Binding-site contacts:
Ligand atom C1 contacts residue GLU232 of chain 1.A at 3.9 Å.
Ligand atom C3 contacts residue ASN108 of chain 1.A at 4.3 Å.
Ligand atom C5 contacts residue ASN108 of chain 1.A at 2.0 Å.
Ligand atom O6 contacts residue ALA107 of chain 1.A at 3.6 Å.
Ligand atom O5 contacts residue ASN108 of chain 1.A at 2.1 Å (h-bond).
Ligand atom C4 contacts residue ASN108 of chain 1.A at 3.5 Å.
Ligand atom O6 contacts residue ASN108 of chain 1.A at 2.8 Å (h-bond).
Ligand atom C1 contacts residue ASN108 of chain 1.A at 3.5 Å.
Ligand atom C6 contacts residue GLU232 of chain 1.A at 4.2 Å.
Ligand atom O5 contacts residue GLU232 of chain 1.A at 4.0 Å.
Ligand atom C6 contacts residue ASN108 of chain 1.A at 2.6 Å.
Ligand atom C6 contacts residue ALA107 of chain 1.A at 4.3 Å (hydrophobic).
Ligand atom O4 contacts residue ASN108 of chain 1.A at 3.9 Å.
Ligand atom C1 contacts residue ILE233 of chain 1.A at 4.3 Å (hydrophobic).

A protein and the small-molecule ligand that binds it are described below.
Small molecule (SMILES): CC(=O)N[C@@H]1[C@@H](O)[C@H](O)[C@@H](CO)O[C@H]1O

Sequence of chain 1.A:
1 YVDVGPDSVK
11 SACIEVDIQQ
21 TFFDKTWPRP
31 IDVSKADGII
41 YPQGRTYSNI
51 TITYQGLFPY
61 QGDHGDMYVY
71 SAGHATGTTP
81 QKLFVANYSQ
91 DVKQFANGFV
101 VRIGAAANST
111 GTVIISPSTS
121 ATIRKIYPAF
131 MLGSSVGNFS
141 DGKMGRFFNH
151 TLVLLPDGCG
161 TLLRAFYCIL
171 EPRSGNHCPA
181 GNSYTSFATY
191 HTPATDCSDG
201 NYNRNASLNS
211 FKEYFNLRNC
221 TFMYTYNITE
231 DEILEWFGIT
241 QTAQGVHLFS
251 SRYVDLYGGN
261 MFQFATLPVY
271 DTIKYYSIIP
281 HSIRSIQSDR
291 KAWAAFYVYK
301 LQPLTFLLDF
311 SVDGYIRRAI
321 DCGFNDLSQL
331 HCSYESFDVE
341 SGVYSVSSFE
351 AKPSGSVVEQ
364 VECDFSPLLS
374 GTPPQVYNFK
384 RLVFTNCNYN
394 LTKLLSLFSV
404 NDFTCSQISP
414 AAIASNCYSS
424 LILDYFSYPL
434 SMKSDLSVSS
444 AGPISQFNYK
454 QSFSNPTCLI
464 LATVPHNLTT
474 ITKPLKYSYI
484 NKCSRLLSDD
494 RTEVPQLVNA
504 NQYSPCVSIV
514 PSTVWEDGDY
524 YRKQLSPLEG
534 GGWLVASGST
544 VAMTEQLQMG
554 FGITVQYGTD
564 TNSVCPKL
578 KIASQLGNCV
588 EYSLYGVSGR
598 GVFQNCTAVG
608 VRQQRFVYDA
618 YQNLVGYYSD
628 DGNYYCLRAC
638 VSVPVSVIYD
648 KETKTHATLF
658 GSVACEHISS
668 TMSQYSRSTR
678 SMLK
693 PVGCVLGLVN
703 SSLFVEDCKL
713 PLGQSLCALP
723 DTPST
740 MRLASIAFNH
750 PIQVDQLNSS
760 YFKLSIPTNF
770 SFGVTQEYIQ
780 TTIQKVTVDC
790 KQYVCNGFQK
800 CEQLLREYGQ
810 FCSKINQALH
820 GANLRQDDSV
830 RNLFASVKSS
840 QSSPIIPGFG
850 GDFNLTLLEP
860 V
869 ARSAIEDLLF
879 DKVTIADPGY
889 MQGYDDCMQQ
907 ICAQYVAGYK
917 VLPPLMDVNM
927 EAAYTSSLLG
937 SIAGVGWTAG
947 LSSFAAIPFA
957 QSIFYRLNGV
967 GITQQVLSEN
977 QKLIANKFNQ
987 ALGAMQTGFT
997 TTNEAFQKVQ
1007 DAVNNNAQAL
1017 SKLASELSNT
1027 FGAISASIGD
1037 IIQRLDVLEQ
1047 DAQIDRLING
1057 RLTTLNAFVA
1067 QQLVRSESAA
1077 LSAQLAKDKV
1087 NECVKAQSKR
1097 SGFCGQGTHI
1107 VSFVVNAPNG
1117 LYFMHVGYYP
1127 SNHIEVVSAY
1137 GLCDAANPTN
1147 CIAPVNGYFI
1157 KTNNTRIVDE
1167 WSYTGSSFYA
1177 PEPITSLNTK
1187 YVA